Sequence of chain 1.A:
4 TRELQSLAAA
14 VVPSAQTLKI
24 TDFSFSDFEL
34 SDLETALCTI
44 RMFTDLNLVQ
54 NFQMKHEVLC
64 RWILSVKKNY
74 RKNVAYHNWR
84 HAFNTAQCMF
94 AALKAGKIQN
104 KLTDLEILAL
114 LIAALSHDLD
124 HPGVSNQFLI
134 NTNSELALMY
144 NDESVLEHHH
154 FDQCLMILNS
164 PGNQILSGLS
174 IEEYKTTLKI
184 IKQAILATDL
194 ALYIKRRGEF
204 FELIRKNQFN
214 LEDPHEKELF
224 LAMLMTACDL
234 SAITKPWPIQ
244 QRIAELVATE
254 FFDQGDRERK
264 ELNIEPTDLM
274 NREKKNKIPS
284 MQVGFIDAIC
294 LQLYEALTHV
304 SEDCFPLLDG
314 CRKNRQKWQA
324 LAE

The small molecule below binds the protein below.
Small molecule (SMILES): C=CCCOc1ncc(C(=C)O)cc1-c1nc2c(CC)[n+](C3CN(CC)C3)[nH]c2c(=O)[nH]1

Binding-site contacts:
Ligand atom C1 contacts residue PHE288 of chain 1.A at 3.7 Å (hydrophobic).
Ligand atom O2 contacts residue GLN285 of chain 1.A at 3.2 Å (h-bond).
Ligand atom O1 contacts residue LEU272 of chain 1.A at 3.7 Å.
Ligand atom O2 contacts residue VAL250 of chain 1.A at 3.6 Å.
Ligand atom O1 contacts residue PHE288 of chain 1.A at 3.5 Å.
Ligand atom C5 contacts residue PHE288 of chain 1.A at 3.7 Å (hydrophobic).
Ligand atom C12 contacts residue VAL250 of chain 1.A at 3.5 Å (hydrophobic).
Ligand atom C10 contacts residue LEU193 of chain 1.A at 3.7 Å (hydrophobic).
Ligand atom N4 contacts residue GLN285 of chain 1.A at 2.8 Å (h-bond).
Ligand atom C9 contacts residue GLN285 of chain 1.A at 3.3 Å.
Ligand atom C8 contacts residue LEU193 of chain 1.A at 3.6 Å (hydrophobic).
Ligand atom C16 contacts residue ALA247 of chain 1.A at 3.8 Å (hydrophobic).
Ligand atom N3 contacts residue PHE288 of chain 1.A at 3.8 Å.
Ligand atom O1 contacts residue GLN285 of chain 1.A at 3.8 Å.
Ligand atom C5 contacts residue GLN285 of chain 1.A at 3.7 Å.
Ligand atom N6 contacts residue ALA247 of chain 1.A at 3.4 Å.
Ligand atom C17 contacts residue GLN285 of chain 1.A at 3.8 Å.
Ligand atom C6 contacts residue GLN285 of chain 1.A at 3.5 Å.
Ligand atom N3 contacts residue LEU272 of chain 1.A at 3.4 Å.
Ligand atom C21 contacts residue ALA251 of chain 1.A at 3.6 Å (hydrophobic).
Ligand atom C5 contacts residue LEU272 of chain 1.A at 3.6 Å (hydrophobic).
Ligand atom N2 contacts residue LEU272 of chain 1.A at 3.5 Å.
Ligand atom N6 contacts residue GLN285 of chain 1.A at 3.3 Å (h-bond).
Ligand atom C13 contacts residue PHE288 of chain 1.A at 3.6 Å (hydrophobic).
Ligand atom O3 contacts residue ALA235 of chain 1.A at 3.2 Å.
Ligand atom N4 contacts residue PHE288 of chain 1.A at 3.8 Å.
Ligand atom C22 contacts residue LEU272 of chain 1.A at 3.4 Å (hydrophobic).
Ligand atom C16 contacts residue GLN285 of chain 1.A at 3.7 Å.
Ligand atom C12 contacts residue GLN285 of chain 1.A at 3.1 Å.
Ligand atom C3 contacts residue LEU272 of chain 1.A at 3.7 Å (hydrophobic).
Ligand atom O3 contacts residue GLN243 of chain 1.A at 3.0 Å (h-bond).
Ligand atom C3 contacts residue PHE288 of chain 1.A at 3.6 Å (hydrophobic).
Ligand atom C8 contacts residue PHE288 of chain 1.A at 3.7 Å (hydrophobic).
Ligand atom C17 contacts residue ALA247 of chain 1.A at 3.6 Å (hydrophobic).
Ligand atom O1 contacts residue MET284 of chain 1.A at 3.5 Å (h-bond).
Ligand atom N6 contacts residue VAL250 of chain 1.A at 3.6 Å.
Ligand atom O3 contacts residue ILE236 of chain 1.A at 3.0 Å (h-bond).
Ligand atom C23 contacts residue LEU233 of chain 1.A at 3.3 Å (hydrophobic).
Ligand atom C16 contacts residue VAL250 of chain 1.A at 3.6 Å (hydrophobic).
Ligand atom C7 contacts residue LEU272 of chain 1.A at 3.8 Å (hydrophobic).